Sequence of chain 1.C:
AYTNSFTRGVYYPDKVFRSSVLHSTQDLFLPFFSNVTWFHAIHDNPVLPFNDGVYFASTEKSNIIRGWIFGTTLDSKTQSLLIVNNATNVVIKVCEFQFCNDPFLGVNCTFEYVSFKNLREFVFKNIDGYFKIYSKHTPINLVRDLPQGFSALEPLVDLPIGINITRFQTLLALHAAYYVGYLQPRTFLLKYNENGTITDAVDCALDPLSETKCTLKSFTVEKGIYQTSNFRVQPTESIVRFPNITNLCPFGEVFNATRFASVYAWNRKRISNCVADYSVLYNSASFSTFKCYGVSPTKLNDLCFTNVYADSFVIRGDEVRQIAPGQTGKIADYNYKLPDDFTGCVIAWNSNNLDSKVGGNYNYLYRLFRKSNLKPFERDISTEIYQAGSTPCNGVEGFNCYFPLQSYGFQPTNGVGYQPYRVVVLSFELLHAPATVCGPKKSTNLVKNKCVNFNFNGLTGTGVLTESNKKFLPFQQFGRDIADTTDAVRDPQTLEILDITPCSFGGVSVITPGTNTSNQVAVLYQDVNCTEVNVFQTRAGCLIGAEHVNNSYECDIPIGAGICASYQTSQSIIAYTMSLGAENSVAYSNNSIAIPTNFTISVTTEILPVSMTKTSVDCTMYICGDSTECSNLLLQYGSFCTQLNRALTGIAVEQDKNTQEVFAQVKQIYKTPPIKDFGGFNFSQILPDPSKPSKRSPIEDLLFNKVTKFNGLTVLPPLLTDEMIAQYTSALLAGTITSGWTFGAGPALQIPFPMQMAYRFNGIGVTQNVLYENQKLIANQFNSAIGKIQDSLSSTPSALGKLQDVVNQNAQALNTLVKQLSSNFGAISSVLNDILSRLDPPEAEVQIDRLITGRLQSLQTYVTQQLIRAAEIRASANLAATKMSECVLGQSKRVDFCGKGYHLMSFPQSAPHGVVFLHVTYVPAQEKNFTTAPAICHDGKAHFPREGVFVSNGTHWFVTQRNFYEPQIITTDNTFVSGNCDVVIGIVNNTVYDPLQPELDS

This protein binds this small molecule.
Small molecule (SMILES): CC(=O)N[C@@H]1[C@@H](O)[C@H](O)[C@@H](CO)O[C@H]1O

Binding-site contacts:
Ligand atom C2 contacts residue ASN1134 of chain 1.C at 2.4 Å.
Ligand atom C7 contacts residue ASN1134 of chain 1.C at 3.3 Å.
Ligand atom O5 contacts residue ASN1134 of chain 1.C at 2.4 Å (h-bond).
Ligand atom O7 contacts residue ASN1134 of chain 1.C at 3.2 Å (h-bond).
Ligand atom C5 contacts residue ASN1134 of chain 1.C at 3.7 Å.
Ligand atom C1 contacts residue ASN1134 of chain 1.C at 1.4 Å.
Ligand atom C3 contacts residue ASN1134 of chain 1.C at 3.8 Å.
Ligand atom N2 contacts residue ASN1134 of chain 1.C at 2.9 Å (h-bond).
Ligand atom C4 contacts residue ASN1134 of chain 1.C at 4.2 Å.
Ligand atom C8 contacts residue ILE1132 of chain 1.C at 3.3 Å (hydrophobic).